Binding-site contacts:
Ligand atom O5 contacts residue NAG2 of chain 1.J at 3.8 Å.
Ligand atom C1 contacts residue BMA3 of chain 1.J at 4.0 Å.
Ligand atom O5 contacts residue BMA3 of chain 1.J at 3.3 Å (h-bond).
Ligand atom O3 contacts residue THR68 of chain 1.A at 3.8 Å.
Ligand atom C3 contacts residue MAN4 of chain 1.J at 4.4 Å.
Ligand atom C5 contacts residue BMA3 of chain 1.J at 3.5 Å.
Ligand atom O3 contacts residue MAN4 of chain 1.J at 4.3 Å.
Ligand atom C6 contacts residue BMA3 of chain 1.J at 3.7 Å.
Ligand atom C2 contacts residue BMA3 of chain 1.J at 3.8 Å.
Ligand atom C3 contacts residue BMA3 of chain 1.J at 3.5 Å.
Ligand atom C4 contacts residue BMA3 of chain 1.J at 4.0 Å.
Ligand atom O4 contacts residue BMA3 of chain 1.J at 4.4 Å.

The protein below binds the small molecule below.
Small molecule (SMILES): OC[C@H]1O[C@H](OC[C@H]2OC[C@@H](O)[C@@H](O)[C@@H]2O)[C@@H](O)[C@@H](O)[C@@H]1O

Sequence of chain 1.A:
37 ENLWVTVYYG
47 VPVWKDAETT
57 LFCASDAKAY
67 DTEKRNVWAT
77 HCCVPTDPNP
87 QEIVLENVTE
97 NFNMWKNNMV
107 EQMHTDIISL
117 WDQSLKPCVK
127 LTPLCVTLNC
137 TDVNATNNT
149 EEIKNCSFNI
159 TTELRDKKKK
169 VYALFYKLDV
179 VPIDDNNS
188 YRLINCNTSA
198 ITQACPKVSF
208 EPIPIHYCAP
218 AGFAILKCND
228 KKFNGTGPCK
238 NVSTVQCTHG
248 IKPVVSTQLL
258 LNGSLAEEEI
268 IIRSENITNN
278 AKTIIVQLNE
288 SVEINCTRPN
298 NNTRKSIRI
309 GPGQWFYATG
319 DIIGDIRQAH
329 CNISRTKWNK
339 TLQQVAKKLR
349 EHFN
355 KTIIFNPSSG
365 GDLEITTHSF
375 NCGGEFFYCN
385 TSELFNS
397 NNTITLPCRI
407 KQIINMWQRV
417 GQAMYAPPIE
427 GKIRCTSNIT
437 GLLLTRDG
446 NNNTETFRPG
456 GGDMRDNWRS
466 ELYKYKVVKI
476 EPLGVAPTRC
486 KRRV